Sequence of chain 1.G:
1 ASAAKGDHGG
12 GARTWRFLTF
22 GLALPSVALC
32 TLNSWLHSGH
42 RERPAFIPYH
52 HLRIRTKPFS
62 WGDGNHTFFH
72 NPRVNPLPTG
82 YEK

Binding-site contacts:
Ligand atom O1 contacts residue TRP62 of chain 1.G at 4.4 Å.
Ligand atom C57 contacts residue MET40 of chain 1.C at 3.7 Å (hydrophobic).
Ligand atom C11 contacts residue ASN38 of chain 1.C at 3.6 Å.
Ligand atom C18 contacts residue MET40 of chain 1.C at 4.2 Å (hydrophobic).
Ligand atom O6 contacts residue ASN38 of chain 1.C at 3.9 Å.
Ligand atom O5 contacts residue MET40 of chain 1.C at 3.7 Å.
Ligand atom C22 contacts residue TRP34 of chain 1.C at 4.5 Å (hydrophobic).
Ligand atom C19 contacts residue TRP34 of chain 1.C at 4.3 Å (hydrophobic).
Ligand atom C28 contacts residue LEU43 of chain 1.C at 4.2 Å (hydrophobic).
Ligand atom C4 contacts residue MET40 of chain 1.C at 4.3 Å (hydrophobic).
Ligand atom O6 contacts residue SER39 of chain 1.C at 4.1 Å.
Ligand atom C19 contacts residue PHE69 of chain 1.G at 3.8 Å (hydrophobic).
Ligand atom C10 contacts residue GLY63 of chain 1.G at 4.3 Å.
Ligand atom C1 contacts residue TRP62 of chain 1.G at 3.9 Å (hydrophobic).
Ligand atom O16 contacts residue PHE69 of chain 1.G at 3.8 Å.
Ligand atom O55 contacts residue TRP62 of chain 1.G at 3.6 Å.
Ligand atom O55 contacts residue GLY63 of chain 1.G at 3.6 Å.
Ligand atom C18 contacts residue PHE69 of chain 1.G at 4.3 Å (hydrophobic).
Ligand atom C2 contacts residue TRP62 of chain 1.G at 4.2 Å (hydrophobic).
Ligand atom O6 contacts residue MET40 of chain 1.C at 3.7 Å.
Ligand atom O49 contacts residue PHE69 of chain 1.G at 4.1 Å.
Ligand atom C11 contacts residue TRP34 of chain 1.C at 4.2 Å (hydrophobic).
Ligand atom C11 contacts residue MET40 of chain 1.C at 3.9 Å (hydrophobic).
Ligand atom O61 contacts residue MET40 of chain 1.C at 4.1 Å.

This protein binds this small molecule.
Small molecule (SMILES): CCCCCCCCCCO[C@@H]1O[C@H](CO)[C@@H](O[C@H]2O[C@H](CO)[C@@H](O)[C@H](O)[C@H]2O)[C@H](O)[C@H]1O

Sequence of chain 1.C:
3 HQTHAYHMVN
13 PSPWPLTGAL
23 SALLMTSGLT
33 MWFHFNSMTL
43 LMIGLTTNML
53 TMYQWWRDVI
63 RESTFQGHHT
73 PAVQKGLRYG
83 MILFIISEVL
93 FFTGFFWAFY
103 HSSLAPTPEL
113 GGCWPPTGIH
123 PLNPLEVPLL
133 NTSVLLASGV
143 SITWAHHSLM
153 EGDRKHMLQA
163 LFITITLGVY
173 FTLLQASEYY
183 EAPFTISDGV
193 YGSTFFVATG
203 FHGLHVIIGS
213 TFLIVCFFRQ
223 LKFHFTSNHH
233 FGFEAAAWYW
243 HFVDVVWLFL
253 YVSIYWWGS